This protein binds this small molecule.
Small molecule (SMILES): COc1ccc(CC(N)=O)cc1OC

Sequence of chain 1.B:
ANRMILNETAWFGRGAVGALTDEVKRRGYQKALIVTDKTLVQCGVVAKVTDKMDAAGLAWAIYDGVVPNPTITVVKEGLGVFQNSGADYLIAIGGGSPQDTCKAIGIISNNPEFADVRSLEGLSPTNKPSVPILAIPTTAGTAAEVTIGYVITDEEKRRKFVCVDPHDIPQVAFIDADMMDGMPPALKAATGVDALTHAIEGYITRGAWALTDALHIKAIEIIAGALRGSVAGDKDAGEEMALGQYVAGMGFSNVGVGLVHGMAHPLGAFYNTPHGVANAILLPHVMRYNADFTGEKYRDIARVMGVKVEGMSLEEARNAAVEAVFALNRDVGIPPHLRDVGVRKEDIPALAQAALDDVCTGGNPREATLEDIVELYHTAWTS

Binding-site contacts:
Ligand atom C3 contacts residue GLY151 of chain 1.B at 4.0 Å.
Ligand atom C7 contacts residue VAL259 of chain 1.B at 4.0 Å (hydrophobic).
Ligand atom C8 contacts residue PHE254 of chain 1.B at 4.0 Å (hydrophobic).
Ligand atom C6 contacts residue PHE254 of chain 1.B at 4.3 Å (hydrophobic).
Ligand atom N1 contacts residue HIS200 of chain 1.B at 3.8 Å.
Ligand atom O3 contacts residue HIS200 of chain 1.B at 3.1 Å (h-bond).
Ligand atom O1 contacts residue GLY151 of chain 1.B at 4.1 Å.
Ligand atom N1 contacts residue PHE254 of chain 1.B at 3.5 Å.
Ligand atom C8 contacts residue FE1 of chain 1.K at 3.7 Å.
Ligand atom O3 contacts residue FE1 of chain 1.K at 2.6 Å.
Ligand atom O3 contacts residue HIS277 of chain 1.B at 3.8 Å.
Ligand atom O1 contacts residue PHE254 of chain 1.B at 4.2 Å.
Ligand atom C9 contacts residue VAL166 of chain 1.B at 3.7 Å (hydrophobic).
Ligand atom C9 contacts residue ILE150 of chain 1.B at 4.4 Å (hydrophobic).
Ligand atom C5 contacts residue PHE254 of chain 1.B at 4.4 Å (hydrophobic).
Ligand atom C1 contacts residue PHE254 of chain 1.B at 4.0 Å (hydrophobic).
Ligand atom C3 contacts residue PHE254 of chain 1.B at 3.7 Å (hydrophobic).
Ligand atom N1 contacts residue FE1 of chain 1.K at 4.2 Å.
Ligand atom C7 contacts residue CYS362 of chain 1.B at 3.5 Å (hydrophobic).
Ligand atom O1 contacts residue SER255 of chain 1.B at 3.9 Å.
Ligand atom O3 contacts residue PHE254 of chain 1.B at 4.3 Å.
Ligand atom C8 contacts residue APR1 of chain 1.J at 3.5 Å.
Ligand atom C8 contacts residue HIS200 of chain 1.B at 3.8 Å.
Ligand atom C1 contacts residue VAL153 of chain 1.B at 4.4 Å (hydrophobic).
Ligand atom C4 contacts residue PHE254 of chain 1.B at 3.9 Å (hydrophobic).
Ligand atom C10 contacts residue VAL361 of chain 1.B at 4.3 Å (hydrophobic).
Ligand atom O2 contacts residue GLY258 of chain 1.B at 4.3 Å.
Ligand atom C2 contacts residue VAL153 of chain 1.B at 3.8 Å (hydrophobic).
Ligand atom O3 contacts residue HIS263 of chain 1.B at 3.4 Å (h-bond).
Ligand atom C7 contacts residue VAL164 of chain 1.B at 4.4 Å (hydrophobic).
Ligand atom C4 contacts residue GLY151 of chain 1.B at 4.3 Å.
Ligand atom C9 contacts residue GLY151 of chain 1.B at 3.7 Å.
Ligand atom C10 contacts residue CYS362 of chain 1.B at 4.3 Å (hydrophobic).
Ligand atom O3 contacts residue APR1 of chain 1.J at 3.7 Å.
Ligand atom C8 contacts residue THR144 of chain 1.B at 4.3 Å.
Ligand atom C9 contacts residue SER255 of chain 1.B at 3.9 Å.
Ligand atom N1 contacts residue APR1 of chain 1.J at 3.7 Å.
Ligand atom C5 contacts residue CYS362 of chain 1.B at 4.1 Å (hydrophobic).
Ligand atom N1 contacts residue THR144 of chain 1.B at 3.0 Å (h-bond).
Ligand atom C2 contacts residue APR1 of chain 1.J at 3.9 Å.